Binding-site contacts:
Ligand atom O3' contacts residue GLU63 of chain 1.E at 4.1 Å.
Ligand atom N1 contacts residue THR59 of chain 1.E at 3.5 Å.
Ligand atom C8 contacts residue THR45 of chain 1.E at 3.8 Å.
Ligand atom N9 contacts residue LYS61 of chain 1.E at 3.7 Å.
Ligand atom C4 contacts residue TYR85 of chain 1.E at 3.8 Å (hydrophobic).
Ligand atom OP2 contacts residue LYS43 of chain 1.E at 2.7 Å (salt-bridge).
Ligand atom C6 contacts residue LYS61 of chain 1.E at 3.8 Å.
Ligand atom C2 contacts residue THR59 of chain 1.E at 4.1 Å.
Ligand atom C8 contacts residue LYS61 of chain 1.E at 3.7 Å.
Ligand atom N6 contacts residue LYS61 of chain 1.E at 4.1 Å.
Ligand atom N6 contacts residue SER47 of chain 1.E at 4.1 Å.
Ligand atom N1 contacts residue SER47 of chain 1.E at 2.9 Å (h-bond).
Ligand atom N7 contacts residue TYR85 of chain 1.E at 3.7 Å.
Ligand atom N6 contacts residue THR59 of chain 1.E at 2.8 Å (h-bond).
Ligand atom C5 contacts residue TYR85 of chain 1.E at 3.5 Å (hydrophobic).
Ligand atom N9 contacts residue TYR85 of chain 1.E at 4.0 Å.
Ligand atom N7 contacts residue LYS61 of chain 1.E at 3.7 Å.
Ligand atom N6 contacts residue TYR85 of chain 1.E at 3.4 Å.
Ligand atom OP1 contacts residue TYR85 of chain 1.E at 3.5 Å (h-bond).
Ligand atom N6 contacts residue THR45 of chain 1.E at 2.5 Å (h-bond).
Ligand atom C5 contacts residue VAL29 of chain 1.E at 4.0 Å (hydrophobic).
Ligand atom C5 contacts residue LYS61 of chain 1.E at 3.7 Å.
Ligand atom N1 contacts residue TYR85 of chain 1.E at 3.5 Å.
Ligand atom O6 contacts residue LYS61 of chain 1.E at 3.0 Å (salt-bridge).
Ligand atom C6 contacts residue THR45 of chain 1.E at 3.1 Å.
Ligand atom C2 contacts residue SER47 of chain 1.E at 3.4 Å.
Ligand atom C5' contacts residue TYR85 of chain 1.E at 4.0 Å (hydrophobic).
Ligand atom N6 contacts residue CYS46 of chain 1.E at 3.4 Å (h-bond).
Ligand atom C6 contacts residue VAL29 of chain 1.E at 4.1 Å (hydrophobic).
Ligand atom C8 contacts residue TYR85 of chain 1.E at 3.8 Å (hydrophobic).
Ligand atom C6 contacts residue THR59 of chain 1.E at 3.6 Å.
Ligand atom N7 contacts residue THR45 of chain 1.E at 2.5 Å (h-bond).
Ligand atom C6 contacts residue SER47 of chain 1.E at 3.9 Å.
Ligand atom C4 contacts residue LYS61 of chain 1.E at 3.7 Å.
Ligand atom OP1 contacts residue LYS43 of chain 1.E at 2.9 Å (salt-bridge).
Ligand atom OP2 contacts residue GLU63 of chain 1.E at 3.6 Å (salt-bridge).
Ligand atom P contacts residue TYR85 of chain 1.E at 3.7 Å.
Ligand atom C6 contacts residue TYR85 of chain 1.E at 3.4 Å (hydrophobic).
Ligand atom C5 contacts residue THR45 of chain 1.E at 3.1 Å.
Ligand atom P contacts residue LYS43 of chain 1.E at 3.2 Å.

Sequence of chain 1.E:
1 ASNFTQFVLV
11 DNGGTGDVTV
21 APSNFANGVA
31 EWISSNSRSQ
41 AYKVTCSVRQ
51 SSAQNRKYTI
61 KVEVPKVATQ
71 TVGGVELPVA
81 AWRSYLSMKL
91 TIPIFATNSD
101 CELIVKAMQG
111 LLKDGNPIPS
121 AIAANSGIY

The protein below binds the small molecule below.
Small molecule (SMILES): Nc1nc(=O)c2ncn([C@@H]3O[C@H](CO[P](=O)(O)O[C@H]4[C@@H](O)[C@H](n5cnc6c(N)ncnc65)O[C@@H]4CO[P](=O)(O)O[C@@H]4[C@@H](O)[C@H](n5cnc6c(N)ncnc65)O[C@@H]4COP(=O)=O)[C@@H](O)[C@H]3O)c2[nH]1